Binding-site contacts:
Ligand atom N3 contacts residue G5 of chain 2.E at 3.0 Å (h-bond).
Ligand atom C4 contacts residue A2 of chain 2.E at 3.3 Å.
Ligand atom N4 contacts residue G5 of chain 2.E at 2.9 Å (h-bond).
Ligand atom C2 contacts residue C7 of chain 2.E at 3.5 Å.
Ligand atom N2 contacts residue C7 of chain 2.E at 2.9 Å (h-bond).
Ligand atom N3 contacts residue A6 of chain 2.E at 2.8 Å (h-bond).
Ligand atom C6 contacts residue C7 of chain 2.E at 3.4 Å.
Ligand atom O2 contacts residue A6 of chain 2.E at 3.2 Å (h-bond).
Ligand atom C6 contacts residue C1 of chain 2.E at 3.4 Å.
Ligand atom N2 contacts residue C1 of chain 2.E at 2.9 Å (h-bond).
Ligand atom N6 contacts residue U4 of chain 2.E at 2.9 Å (h-bond).
Ligand atom C2 contacts residue A6 of chain 2.E at 3.4 Å.
Ligand atom N2 contacts residue A2 of chain 2.E at 3.3 Å (h-bond).
Ligand atom OP1 contacts residue THR2 of chain 1.B at 3.0 Å (h-bond).
Ligand atom C6 contacts residue A2 of chain 2.E at 3.3 Å.
Ligand atom O6 contacts residue A6 of chain 2.E at 3.4 Å (h-bond).
Ligand atom N1 contacts residue U4 of chain 2.E at 2.9 Å (h-bond).
Ligand atom O6 contacts residue C7 of chain 2.E at 2.9 Å (h-bond).
Ligand atom C4 contacts residue G5 of chain 2.E at 3.5 Å.
Ligand atom O6 contacts residue C1 of chain 2.E at 2.9 Å (h-bond).
Ligand atom O4 contacts residue A2 of chain 2.E at 2.9 Å (h-bond).
Ligand atom OP2 contacts residue ARG46 of chain 1.B at 3.4 Å.
Ligand atom N1 contacts residue C1 of chain 2.E at 3.0 Å (h-bond).
Ligand atom O3' contacts residue ARG41 of chain 1.B at 2.6 Å (salt-bridge).
Ligand atom C2 contacts residue G5 of chain 2.E at 3.4 Å.
Ligand atom N3 contacts residue A2 of chain 2.E at 3.4 Å.
Ligand atom C2 contacts residue A2 of chain 2.E at 3.3 Å.
Ligand atom OP1 contacts residue ARG48 of chain 1.B at 3.4 Å (salt-bridge).
Ligand atom O2 contacts residue G5 of chain 2.E at 2.9 Å (h-bond).
Ligand atom O4 contacts residue A6 of chain 2.E at 2.9 Å (h-bond).
Ligand atom N2 contacts residue C3 of chain 2.E at 2.9 Å (h-bond).
Ligand atom C2 contacts residue C1 of chain 2.E at 3.4 Å.
Ligand atom N1 contacts residue A2 of chain 2.E at 3.4 Å.
Ligand atom O6 contacts residue C3 of chain 2.E at 2.9 Å (h-bond).
Ligand atom O2 contacts residue A2 of chain 2.E at 3.4 Å (h-bond).
Ligand atom N1 contacts residue C3 of chain 2.E at 3.0 Å (h-bond).
Ligand atom OP1 contacts residue ARG41 of chain 1.B at 3.5 Å (salt-bridge).
Ligand atom N1 contacts residue C7 of chain 2.E at 3.0 Å (h-bond).
Ligand atom N2 contacts residue U4 of chain 2.E at 3.3 Å (h-bond).
Ligand atom N3 contacts residue A2 of chain 2.E at 2.8 Å (h-bond).

Sequence of chain 1.B:
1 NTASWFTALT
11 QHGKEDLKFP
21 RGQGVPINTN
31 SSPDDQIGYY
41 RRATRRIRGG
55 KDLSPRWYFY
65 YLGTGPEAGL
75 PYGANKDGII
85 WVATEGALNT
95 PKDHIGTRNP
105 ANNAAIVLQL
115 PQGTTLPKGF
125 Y

A protein and the small-molecule ligand that binds it are described below.
Small molecule (SMILES): N=c1ccn([C@@H]2O[C@H](CO[P](=O)(O)O[C@H]3[C@@H](O)[C@H](n4ccc(=O)[nH]c4=O)O[C@@H]3CO[P](=O)(O)O[C@H]3[C@@H](O)[C@H](n4cnc5c(=O)nc(N)[nH]c54)O[C@@H]3COP(=O)=O)[C@@H](O[P](=O)(O)OC[C@H]3O[C@@H](n4cnc5c(N)ncnc54)[C@H](O)[C@@H]3O[P](=O)(O)OC[C@H]3O[C@@H](n4cnc5c(=O)nc(N)[nH]c54)[C@H](O)[C@@H]3O[P](=O)(O)OC[C@H]3O[C@@H](n4ccc(=O)[nH]c4=O)[C@H](O)[C@@H]3O[P](=O)(O)OC[C@H]3O[C@@H](n4cnc5c(=O)nc(N)[nH]c54)[C@H](O)[C@@H]3O)[C@H]2O)c(=O)[nH]1